Sequence of chain 2.A:
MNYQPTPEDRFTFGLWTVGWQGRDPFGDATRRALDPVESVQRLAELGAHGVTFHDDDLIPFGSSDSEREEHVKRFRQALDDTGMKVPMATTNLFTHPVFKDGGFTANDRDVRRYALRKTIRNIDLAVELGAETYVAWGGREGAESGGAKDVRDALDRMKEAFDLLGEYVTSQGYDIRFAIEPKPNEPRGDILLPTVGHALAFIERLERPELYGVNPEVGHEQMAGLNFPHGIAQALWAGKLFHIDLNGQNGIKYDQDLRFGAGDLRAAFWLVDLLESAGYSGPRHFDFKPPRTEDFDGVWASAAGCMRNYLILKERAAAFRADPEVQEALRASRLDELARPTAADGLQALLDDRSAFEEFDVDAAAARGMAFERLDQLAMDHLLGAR

Sequence of chain 4.A:
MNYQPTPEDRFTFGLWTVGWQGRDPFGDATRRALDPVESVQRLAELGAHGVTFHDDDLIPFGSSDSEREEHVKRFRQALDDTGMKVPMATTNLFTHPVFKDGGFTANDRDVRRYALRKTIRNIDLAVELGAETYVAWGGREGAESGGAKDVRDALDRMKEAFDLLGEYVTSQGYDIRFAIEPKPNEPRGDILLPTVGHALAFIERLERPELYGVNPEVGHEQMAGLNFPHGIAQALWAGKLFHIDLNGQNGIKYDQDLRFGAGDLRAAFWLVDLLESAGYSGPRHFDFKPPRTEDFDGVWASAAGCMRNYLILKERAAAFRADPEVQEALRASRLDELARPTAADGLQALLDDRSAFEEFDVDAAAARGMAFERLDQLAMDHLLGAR

Binding-site contacts:
Ligand atom O4 contacts residue ASP287 of chain 4.A at 3.1 Å (salt-bridge).
Ligand atom O6 contacts residue THR90 of chain 4.A at 3.7 Å.
Ligand atom O4 contacts residue ASP245 of chain 4.A at 3.1 Å (salt-bridge).
Ligand atom O6 contacts residue GLU181 of chain 4.A at 3.2 Å (salt-bridge).
Ligand atom C4 contacts residue ASP287 of chain 4.A at 3.5 Å.
Ligand atom C6 contacts residue HIS54 of chain 4.A at 3.0 Å.
Ligand atom C4 contacts residue MN1 of chain 4.D at 3.2 Å.
Ligand atom O4 contacts residue MN1 of chain 4.D at 2.4 Å.
Ligand atom O3 contacts residue GLU181 of chain 4.A at 2.9 Å (salt-bridge).
Ligand atom C3 contacts residue GLU181 of chain 4.A at 4.0 Å.
Ligand atom C5 contacts residue GLU181 of chain 4.A at 4.3 Å.
Ligand atom O6 contacts residue HIS54 of chain 4.A at 4.3 Å.
Ligand atom O5 contacts residue TRP137 of chain 4.A at 3.6 Å.
Ligand atom C2 contacts residue ASP287 of chain 4.A at 4.4 Å.
Ligand atom C6 contacts residue TRP137 of chain 4.A at 4.0 Å (hydrophobic).
Ligand atom O4 contacts residue GLU181 of chain 4.A at 2.5 Å (salt-bridge).
Ligand atom O3 contacts residue GLU217 of chain 4.A at 3.4 Å (salt-bridge).
Ligand atom C5 contacts residue HIS54 of chain 4.A at 3.4 Å.
Ligand atom O2 contacts residue PHE26 of chain 2.A at 3.1 Å.
Ligand atom O6 contacts residue VAL135 of chain 4.A at 3.4 Å.
Ligand atom O3 contacts residue MN1 of chain 4.D at 2.5 Å.
Ligand atom C2 contacts residue PHE26 of chain 2.A at 4.4 Å (hydrophobic).
Ligand atom O3 contacts residue HIS220 of chain 4.A at 3.3 Å.
Ligand atom O2 contacts residue TRP137 of chain 4.A at 3.7 Å.
Ligand atom C6 contacts residue THR90 of chain 4.A at 3.9 Å.
Ligand atom C1 contacts residue PHE94 of chain 4.A at 3.7 Å (hydrophobic).
Ligand atom O3 contacts residue ASP287 of chain 4.A at 3.0 Å (salt-bridge).
Ligand atom C1 contacts residue HIS54 of chain 4.A at 3.8 Å.
Ligand atom O6 contacts residue TRP137 of chain 4.A at 3.4 Å.
Ligand atom C5 contacts residue TRP16 of chain 4.A at 3.8 Å (hydrophobic).
Ligand atom C1 contacts residue TRP137 of chain 4.A at 3.5 Å (hydrophobic).
Ligand atom C3 contacts residue MN1 of chain 4.D at 3.1 Å.
Ligand atom C2 contacts residue TRP137 of chain 4.A at 3.4 Å (hydrophobic).
Ligand atom C4 contacts residue TRP137 of chain 4.A at 4.4 Å (hydrophobic).
Ligand atom C4 contacts residue GLU181 of chain 4.A at 3.3 Å.
Ligand atom O4 contacts residue TRP16 of chain 4.A at 4.2 Å.
Ligand atom O5 contacts residue PHE94 of chain 4.A at 3.8 Å.
Ligand atom O5 contacts residue HIS54 of chain 4.A at 2.9 Å (h-bond).
Ligand atom C3 contacts residue ASP287 of chain 4.A at 3.0 Å.
Ligand atom C6 contacts residue GLU181 of chain 4.A at 4.2 Å.

A protein and the small-molecule ligand that binds it are described below.
Small molecule (SMILES): OC[C@H]1OC[C@H](O)[C@@H](O)[C@@H]1O